Binding-site contacts:
Ligand atom C8 contacts residue ASP94 of chain 22.H at 3.5 Å.
Ligand atom O7 contacts residue GLY150 of chain 22.C at 2.8 Å (h-bond).
Ligand atom C2 contacts residue ASN154 of chain 22.C at 4.0 Å.
Ligand atom O5 contacts residue ASN154 of chain 22.C at 4.0 Å.
Ligand atom C8 contacts residue SER95 of chain 22.H at 3.5 Å.
Ligand atom C8 contacts residue ASN154 of chain 22.C at 4.2 Å.
Ligand atom O3 contacts residue LEU96 of chain 22.H at 4.1 Å.
Ligand atom C1 contacts residue LEU96 of chain 22.H at 3.9 Å (hydrophobic).
Ligand atom C7 contacts residue ASN154 of chain 22.C at 3.4 Å.
Ligand atom O7 contacts residue MET151 of chain 22.C at 3.3 Å.
Ligand atom N2 contacts residue LEU96 of chain 22.H at 3.6 Å.
Ligand atom O4 contacts residue LEU96 of chain 22.H at 3.2 Å.
Ligand atom C7 contacts residue GLY150 of chain 22.C at 3.7 Å.
Ligand atom C3 contacts residue SER95 of chain 22.H at 3.2 Å.
Ligand atom O3 contacts residue SER95 of chain 22.H at 3.2 Å (h-bond).
Ligand atom C2 contacts residue LEU96 of chain 22.H at 3.6 Å (hydrophobic).
Ligand atom C1 contacts residue ASN154 of chain 22.C at 3.1 Å.
Ligand atom C4 contacts residue LEU96 of chain 22.H at 4.3 Å (hydrophobic).
Ligand atom O7 contacts residue HIS148 of chain 22.C at 4.0 Å.
Ligand atom C8 contacts residue GLY150 of chain 22.C at 3.8 Å.
Ligand atom N2 contacts residue SER95 of chain 22.H at 2.6 Å (h-bond).
Ligand atom N2 contacts residue ASN154 of chain 22.C at 3.9 Å.
Ligand atom C3 contacts residue LEU96 of chain 22.H at 4.2 Å (hydrophobic).
Ligand atom C7 contacts residue MET151 of chain 22.C at 4.3 Å (hydrophobic).
Ligand atom O7 contacts residue ASN154 of chain 22.C at 2.9 Å (h-bond).
Ligand atom C2 contacts residue SER95 of chain 22.H at 3.4 Å.
Ligand atom O5 contacts residue MET151 of chain 22.C at 3.8 Å.
Ligand atom C2 contacts residue MET151 of chain 22.C at 4.1 Å (hydrophobic).
Ligand atom C1 contacts residue MET151 of chain 22.C at 3.6 Å (hydrophobic).
Ligand atom O5 contacts residue LEU96 of chain 22.H at 4.5 Å.
Ligand atom C7 contacts residue SER95 of chain 22.H at 3.5 Å.
Ligand atom C1 contacts residue SER95 of chain 22.H at 3.6 Å.

Sequence of chain 22.C:
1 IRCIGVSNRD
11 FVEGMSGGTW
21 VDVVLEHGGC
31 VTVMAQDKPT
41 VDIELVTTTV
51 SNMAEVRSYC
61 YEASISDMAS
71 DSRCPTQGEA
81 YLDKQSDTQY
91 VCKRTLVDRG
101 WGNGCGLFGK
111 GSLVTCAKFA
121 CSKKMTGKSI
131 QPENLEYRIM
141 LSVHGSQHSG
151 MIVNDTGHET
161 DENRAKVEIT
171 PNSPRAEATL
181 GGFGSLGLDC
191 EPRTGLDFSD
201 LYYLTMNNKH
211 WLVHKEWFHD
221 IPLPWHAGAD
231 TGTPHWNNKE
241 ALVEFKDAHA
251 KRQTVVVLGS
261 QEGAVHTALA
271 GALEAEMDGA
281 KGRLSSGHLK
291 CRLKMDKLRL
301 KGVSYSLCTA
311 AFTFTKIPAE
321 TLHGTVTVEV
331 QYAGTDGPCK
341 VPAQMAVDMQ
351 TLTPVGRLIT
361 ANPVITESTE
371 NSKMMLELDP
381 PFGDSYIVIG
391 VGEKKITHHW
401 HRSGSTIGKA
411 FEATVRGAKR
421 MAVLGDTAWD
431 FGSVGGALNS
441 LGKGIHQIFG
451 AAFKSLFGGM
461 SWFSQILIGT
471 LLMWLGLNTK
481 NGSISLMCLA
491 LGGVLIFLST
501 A

Sequence of chain 22.H:
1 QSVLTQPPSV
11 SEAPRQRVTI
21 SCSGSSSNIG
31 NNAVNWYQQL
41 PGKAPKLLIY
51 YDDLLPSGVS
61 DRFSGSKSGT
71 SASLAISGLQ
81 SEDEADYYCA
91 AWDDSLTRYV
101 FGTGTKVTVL

This small molecule binds to this protein.
Small molecule (SMILES): CC(=O)N[C@H]1[C@H](O[C@H]2[C@H](O)[C@@H](NC(C)=O)CO[C@@H]2CO)O[C@H](CO)[C@@H](O)[C@@H]1O